Binding-site contacts:
Ligand atom CG contacts residue GLU63 of chain 1.A at 3.6 Å.
Ligand atom C contacts residue LYS146 of chain 1.A at 3.4 Å.
Ligand atom CH2 contacts residue LEU156 of chain 1.A at 3.6 Å (hydrophobic).
Ligand atom CG contacts residue LYS66 of chain 1.A at 3.3 Å.
Ligand atom CD2 contacts residue THR73 of chain 1.A at 3.5 Å.
Ligand atom C contacts residue TYR84 of chain 1.A at 3.5 Å (hydrophobic).
Ligand atom CD2 contacts residue TYR99 of chain 1.A at 3.4 Å (hydrophobic).
Ligand atom CD1 contacts residue TYR159 of chain 1.A at 3.6 Å (hydrophobic).
Ligand atom CA contacts residue ASP77 of chain 1.A at 3.5 Å.
Ligand atom O contacts residue TYR159 of chain 1.A at 2.6 Å (h-bond).
Ligand atom C contacts residue TYR7 of chain 1.A at 3.4 Å (hydrophobic).
Ligand atom CB contacts residue THR143 of chain 1.A at 3.6 Å.
Ligand atom N contacts residue TYR171 of chain 1.A at 2.7 Å (h-bond).
Ligand atom CD2 contacts residue PHE9 of chain 1.A at 3.6 Å (hydrophobic).
Ligand atom CG2 contacts residue ASP77 of chain 1.A at 3.5 Å.
Ligand atom CD2 contacts residue TYR7 of chain 1.A at 3.6 Å (hydrophobic).
Ligand atom N contacts residue ASP77 of chain 1.A at 3.1 Å (salt-bridge).
Ligand atom CA contacts residue TYR171 of chain 1.A at 3.5 Å (hydrophobic).
Ligand atom CE contacts residue GLU63 of chain 1.A at 3.4 Å.
Ligand atom OXT contacts residue LYS146 of chain 1.A at 2.5 Å (salt-bridge).
Ligand atom SD contacts residue LYS66 of chain 1.A at 3.6 Å (salt-bridge).
Ligand atom N contacts residue GLU63 of chain 1.A at 2.9 Å (salt-bridge).
Ligand atom C contacts residue GLU63 of chain 1.A at 3.6 Å.
Ligand atom N contacts residue TYR7 of chain 1.A at 3.5 Å (h-bond).
Ligand atom CD2 contacts residue HIS70 of chain 1.A at 3.6 Å.
Ligand atom O contacts residue THR143 of chain 1.A at 2.6 Å (h-bond).
Ligand atom O contacts residue TYR84 of chain 1.A at 2.8 Å (h-bond).
Ligand atom N contacts residue TYR7 of chain 1.A at 2.8 Å (h-bond).
Ligand atom OXT contacts residue TYR84 of chain 1.A at 3.5 Å (h-bond).
Ligand atom O contacts residue TRP147 of chain 1.A at 2.8 Å (h-bond).
Ligand atom CG1 contacts residue TYR116 of chain 1.A at 3.4 Å (hydrophobic).
Ligand atom C contacts residue THR143 of chain 1.A at 3.6 Å.
Ligand atom CA contacts residue TYR7 of chain 1.A at 3.3 Å (hydrophobic).
Ligand atom CE contacts residue TRP167 of chain 1.A at 3.6 Å (hydrophobic).
Ligand atom O contacts residue LYS146 of chain 1.A at 3.5 Å (salt-bridge).
Ligand atom N contacts residue TYR99 of chain 1.A at 3.0 Å (h-bond).
Ligand atom CA contacts residue GLU63 of chain 1.A at 3.4 Å.
Ligand atom O contacts residue LYS66 of chain 1.A at 3.0 Å (salt-bridge).
Ligand atom O contacts residue HIS70 of chain 1.A at 3.0 Å.
Ligand atom CD1 contacts residue HIS70 of chain 1.A at 3.5 Å.

Sequence of chain 1.A:
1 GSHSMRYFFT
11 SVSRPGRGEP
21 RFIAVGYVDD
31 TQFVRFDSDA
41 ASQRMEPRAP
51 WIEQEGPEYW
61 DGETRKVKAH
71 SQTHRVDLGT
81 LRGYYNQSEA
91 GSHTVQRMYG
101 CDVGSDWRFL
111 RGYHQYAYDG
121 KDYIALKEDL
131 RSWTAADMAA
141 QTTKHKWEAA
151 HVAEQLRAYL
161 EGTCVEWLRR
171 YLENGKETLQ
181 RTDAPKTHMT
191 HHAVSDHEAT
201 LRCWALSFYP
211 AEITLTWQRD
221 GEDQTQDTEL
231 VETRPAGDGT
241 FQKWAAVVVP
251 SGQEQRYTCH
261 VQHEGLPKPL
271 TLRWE

This small molecule binds to this protein.
Small molecule (SMILES): CSCC[C@H](N)C(=O)N[C@@H](CC(C)C)C(=O)N[C@@H](CC1=c2ccccc2=NC1)C(=O)NCC(=O)N[C@@H](Cc1ccc(O)cc1)C(=O)N[C@@H](CC(C)C)C(=O)N[C@@H](CCC(N)=O)C(=O)N[C@@H](Cc1ccc(O)cc1)C(=O)N[C@H](C(=O)O)C(C)C